Sequence of chain 17.C:
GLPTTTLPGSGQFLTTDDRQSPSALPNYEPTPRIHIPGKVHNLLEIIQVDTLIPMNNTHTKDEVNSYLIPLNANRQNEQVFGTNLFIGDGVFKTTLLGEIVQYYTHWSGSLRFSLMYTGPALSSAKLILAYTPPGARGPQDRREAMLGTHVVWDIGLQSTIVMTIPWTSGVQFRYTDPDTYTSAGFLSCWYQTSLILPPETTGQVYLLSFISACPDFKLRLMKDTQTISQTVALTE

Sequence of chain 16.A:
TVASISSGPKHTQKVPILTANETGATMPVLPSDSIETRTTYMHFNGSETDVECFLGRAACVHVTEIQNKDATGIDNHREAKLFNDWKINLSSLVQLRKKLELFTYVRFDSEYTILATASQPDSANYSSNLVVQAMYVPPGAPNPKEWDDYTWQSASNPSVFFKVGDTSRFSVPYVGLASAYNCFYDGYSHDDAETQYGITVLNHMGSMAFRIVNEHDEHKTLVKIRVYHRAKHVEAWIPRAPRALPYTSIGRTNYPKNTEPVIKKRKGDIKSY

This protein binds this small molecule.
Small molecule (SMILES): Cc1cc(CCCCCOc2ccc(C3=N[C@@H](C)CO3)cc2)on1

Sequence of chain 16.C:
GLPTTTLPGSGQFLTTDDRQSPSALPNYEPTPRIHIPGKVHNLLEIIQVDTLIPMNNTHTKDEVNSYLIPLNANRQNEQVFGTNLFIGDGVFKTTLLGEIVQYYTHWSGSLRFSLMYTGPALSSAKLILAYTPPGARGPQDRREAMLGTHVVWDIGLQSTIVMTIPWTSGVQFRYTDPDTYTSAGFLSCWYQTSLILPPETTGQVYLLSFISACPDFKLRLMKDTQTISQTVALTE

Binding-site contacts:
Ligand atom C4B contacts residue PHE186 of chain 16.A at 3.9 Å (hydrophobic).
Ligand atom C2C contacts residue TYR197 of chain 16.A at 3.8 Å (hydrophobic).
Ligand atom C1B contacts residue TYR128 of chain 16.A at 3.7 Å (hydrophobic).
Ligand atom O1B contacts residue TYR128 of chain 16.A at 3.4 Å (h-bond).
Ligand atom C3B contacts residue VAL188 of chain 16.A at 3.5 Å (hydrophobic).
Ligand atom C1B contacts residue VAL188 of chain 16.A at 3.7 Å (hydrophobic).
Ligand atom C4B contacts residue TYR152 of chain 16.A at 4.0 Å (hydrophobic).
Ligand atom C4A contacts residue PRO174 of chain 16.A at 3.4 Å (hydrophobic).
Ligand atom C2B contacts residue VAL188 of chain 16.A at 3.3 Å (hydrophobic).
Ligand atom CM1 contacts residue LEU14 of chain 17.C at 3.3 Å (hydrophobic).
Ligand atom N3A contacts residue ALA24 of chain 16.C at 3.9 Å.
Ligand atom C3 contacts residue ASN219 of chain 16.A at 3.9 Å.
Ligand atom O1 contacts residue ASN219 of chain 16.A at 3.9 Å.
Ligand atom C3B contacts residue TYR152 of chain 16.A at 3.6 Å (hydrophobic).
Ligand atom C5B contacts residue PHE186 of chain 16.A at 3.9 Å (hydrophobic).
Ligand atom CM1 contacts residue VAL176 of chain 16.A at 3.4 Å (hydrophobic).
Ligand atom C2A contacts residue PHE186 of chain 16.A at 3.6 Å (hydrophobic).
Ligand atom C3C contacts residue TYR128 of chain 16.A at 3.3 Å (hydrophobic).
Ligand atom C5B contacts residue MET224 of chain 16.A at 3.2 Å (hydrophobic).
Ligand atom C5 contacts residue LEU106 of chain 16.A at 3.8 Å (hydrophobic).
Ligand atom C6B contacts residue ILE104 of chain 16.A at 3.6 Å (hydrophobic).
Ligand atom C4 contacts residue TYR197 of chain 16.A at 3.9 Å (hydrophobic).
Ligand atom C5C contacts residue VAL191 of chain 16.A at 3.7 Å (hydrophobic).
Ligand atom C4 contacts residue PHE124 of chain 16.A at 3.9 Å (hydrophobic).
Ligand atom N3A contacts residue PRO174 of chain 16.A at 3.9 Å.
Ligand atom C6B contacts residue TYR128 of chain 16.A at 3.4 Å (hydrophobic).
Ligand atom CM1 contacts residue PRO174 of chain 16.A at 3.8 Å (hydrophobic).
Ligand atom C6B contacts residue MET224 of chain 16.A at 3.6 Å (hydrophobic).
Ligand atom O1A contacts residue PHE186 of chain 16.A at 3.2 Å.
Ligand atom C4 contacts residue LEU106 of chain 16.A at 3.6 Å (hydrophobic).
Ligand atom C4C contacts residue VAL191 of chain 16.A at 3.3 Å (hydrophobic).
Ligand atom N3A contacts residue TYR152 of chain 16.A at 3.6 Å.
Ligand atom C1C contacts residue LEU106 of chain 16.A at 3.6 Å (hydrophobic).
Ligand atom C5A contacts residue PHE186 of chain 16.A at 3.7 Å (hydrophobic).
Ligand atom N2 contacts residue ASN219 of chain 16.A at 3.0 Å (h-bond).
Ligand atom C4C contacts residue TYR197 of chain 16.A at 4.0 Å (hydrophobic).
Ligand atom C2A contacts residue TYR152 of chain 16.A at 3.8 Å (hydrophobic).
Ligand atom C5A contacts residue VAL176 of chain 16.A at 3.8 Å (hydrophobic).
Ligand atom C1B contacts residue ILE104 of chain 16.A at 4.0 Å (hydrophobic).
Ligand atom CM1 contacts residue SER175 of chain 16.A at 3.9 Å.